Binding-site contacts:
Ligand atom C4 contacts residue ASN80 of chain 1.A at 4.3 Å.
Ligand atom C1 contacts residue ASN80 of chain 1.A at 1.4 Å.
Ligand atom C7 contacts residue ASN80 of chain 1.A at 3.2 Å.
Ligand atom C8 contacts residue SER81 of chain 1.A at 4.1 Å.
Ligand atom O5 contacts residue ASN80 of chain 1.A at 2.4 Å (h-bond).
Ligand atom C2 contacts residue ASN80 of chain 1.A at 2.5 Å.
Ligand atom N2 contacts residue ASN80 of chain 1.A at 2.9 Å (h-bond).
Ligand atom O7 contacts residue ASN80 of chain 1.A at 3.2 Å (h-bond).
Ligand atom C3 contacts residue ASN80 of chain 1.A at 3.8 Å.
Ligand atom C8 contacts residue ASN80 of chain 1.A at 3.4 Å.
Ligand atom C5 contacts residue ASN80 of chain 1.A at 3.7 Å.

A small-molecule ligand and the protein it binds are described below.
Small molecule (SMILES): CC(=O)N[C@@H]1[C@@H](O)[C@H](O)[C@@H](CO)O[C@H]1O

Sequence of chain 1.A:
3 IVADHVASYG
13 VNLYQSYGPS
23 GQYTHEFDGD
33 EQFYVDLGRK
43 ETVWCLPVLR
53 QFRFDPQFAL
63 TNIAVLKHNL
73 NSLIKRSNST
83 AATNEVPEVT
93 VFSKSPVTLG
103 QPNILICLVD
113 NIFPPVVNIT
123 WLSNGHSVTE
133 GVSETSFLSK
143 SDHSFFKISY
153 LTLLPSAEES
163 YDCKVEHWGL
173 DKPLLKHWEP